The small molecule below binds the protein below.
Small molecule (SMILES): Nc1ccn([C@H]2C[C@H](O)[C@@H](COP(=O)(O)O)O2)c(=O)n1

Sequence of chain 4.A:
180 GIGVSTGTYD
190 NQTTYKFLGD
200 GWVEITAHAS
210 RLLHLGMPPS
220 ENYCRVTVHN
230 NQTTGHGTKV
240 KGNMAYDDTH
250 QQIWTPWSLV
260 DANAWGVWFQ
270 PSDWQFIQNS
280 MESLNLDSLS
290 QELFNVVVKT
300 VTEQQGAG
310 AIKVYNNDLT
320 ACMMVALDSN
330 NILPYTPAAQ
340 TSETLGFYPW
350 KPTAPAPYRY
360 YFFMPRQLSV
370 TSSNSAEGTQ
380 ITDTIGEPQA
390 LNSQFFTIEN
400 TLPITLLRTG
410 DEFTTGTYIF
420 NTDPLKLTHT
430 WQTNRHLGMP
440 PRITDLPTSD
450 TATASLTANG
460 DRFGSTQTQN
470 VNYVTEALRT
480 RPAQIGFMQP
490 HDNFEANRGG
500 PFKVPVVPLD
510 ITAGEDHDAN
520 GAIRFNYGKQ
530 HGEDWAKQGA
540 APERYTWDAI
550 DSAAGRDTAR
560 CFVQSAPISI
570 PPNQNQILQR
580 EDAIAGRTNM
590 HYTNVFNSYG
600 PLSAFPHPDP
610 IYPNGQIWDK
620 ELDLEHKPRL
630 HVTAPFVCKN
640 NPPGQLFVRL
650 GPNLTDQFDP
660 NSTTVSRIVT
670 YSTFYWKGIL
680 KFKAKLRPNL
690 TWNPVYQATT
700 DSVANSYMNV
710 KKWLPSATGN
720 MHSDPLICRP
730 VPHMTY

Binding-site contacts:
Ligand atom C1' contacts residue LYS682 of chain 4.A at 4.5 Å.
Ligand atom O2 contacts residue LEU197 of chain 4.A at 4.0 Å.
Ligand atom N1 contacts residue TRP201 of chain 4.A at 4.0 Å.
Ligand atom C6 contacts residue TRP201 of chain 4.A at 3.5 Å (hydrophobic).
Ligand atom C5 contacts residue TRP201 of chain 4.A at 3.4 Å (hydrophobic).
Ligand atom C3' contacts residue TRP201 of chain 4.A at 4.1 Å (hydrophobic).
Ligand atom N4 contacts residue TRP201 of chain 4.A at 3.8 Å.
Ligand atom C2 contacts residue TRP201 of chain 4.A at 3.9 Å (hydrophobic).
Ligand atom O5' contacts residue TRP201 of chain 4.A at 3.6 Å.
Ligand atom N4 contacts residue ASP199 of chain 4.A at 4.0 Å.
Ligand atom C3' contacts residue LYS682 of chain 4.A at 3.8 Å.
Ligand atom N3 contacts residue TRP201 of chain 4.A at 3.6 Å.
Ligand atom C5' contacts residue TRP201 of chain 4.A at 3.5 Å (hydrophobic).
Ligand atom OP1 contacts residue PRO423 of chain 4.A at 3.6 Å.
Ligand atom N4 contacts residue GLY198 of chain 4.A at 3.8 Å.
Ligand atom O2 contacts residue LYS682 of chain 4.A at 4.2 Å.
Ligand atom C4' contacts residue TRP201 of chain 4.A at 4.3 Å (hydrophobic).
Ligand atom O2 contacts residue TRP201 of chain 4.A at 4.3 Å.
Ligand atom C2' contacts residue TRP201 of chain 4.A at 3.6 Å (hydrophobic).
Ligand atom O4' contacts residue TRP201 of chain 4.A at 4.5 Å.
Ligand atom C1' contacts residue TRP201 of chain 4.A at 4.5 Å (hydrophobic).
Ligand atom C4 contacts residue TRP201 of chain 4.A at 3.3 Å (hydrophobic).
Ligand atom O3' contacts residue LYS682 of chain 4.A at 3.1 Å (salt-bridge).
Ligand atom C2' contacts residue LYS682 of chain 4.A at 3.6 Å.